A small-molecule ligand and the protein it binds are described below.
Small molecule (SMILES): OC[C@H]1O[C@@](CO)(O[C@H]2O[C@H](CO)[C@@H](O)[C@H](O)[C@H]2O)[C@@H](O)[C@@H]1O

Binding-site contacts:
Ligand atom O5 contacts residue GLU50 of chain 1.A at 3.2 Å (salt-bridge).
Ligand atom O3 contacts residue ARG10 of chain 1.A at 2.4 Å (salt-bridge).
Ligand atom C6 contacts residue GLU50 of chain 1.A at 3.1 Å.
Ligand atom O4 contacts residue ARG40 of chain 1.A at 3.4 Å (salt-bridge).
Ligand atom C4 contacts residue GLC1 of chain 1.E at 3.7 Å.
Ligand atom O4 contacts residue TYR8 of chain 1.A at 3.5 Å.
Ligand atom C1 contacts residue TYR48 of chain 1.A at 3.5 Å (hydrophobic).
Ligand atom O5 contacts residue TYR48 of chain 1.A at 3.6 Å.
Ligand atom C3 contacts residue ASP131 of chain 1.A at 3.5 Å.
Ligand atom O6 contacts residue GLC1 of chain 1.E at 2.5 Å (h-bond).
Ligand atom C2 contacts residue TYR48 of chain 1.A at 3.7 Å (hydrophobic).
Ligand atom C2 contacts residue ARG91 of chain 1.A at 3.6 Å.
Ligand atom C1 contacts residue ARG91 of chain 1.A at 3.2 Å.
Ligand atom C5 contacts residue PHE118 of chain 1.A at 3.6 Å (hydrophobic).
Ligand atom O6 contacts residue FRU2 of chain 1.E at 3.0 Å (h-bond).
Ligand atom O3 contacts residue ASP129 of chain 1.A at 2.8 Å (salt-bridge).
Ligand atom O1 contacts residue ARG91 of chain 1.A at 3.2 Å (salt-bridge).
Ligand atom C3 contacts residue ARG10 of chain 1.A at 3.3 Å.
Ligand atom C5 contacts residue GLU50 of chain 1.A at 3.7 Å.
Ligand atom C2 contacts residue ARG10 of chain 1.A at 3.0 Å.
Ligand atom O2 contacts residue ASP129 of chain 1.A at 3.3 Å (salt-bridge).
Ligand atom C6 contacts residue PHE118 of chain 1.A at 3.1 Å (hydrophobic).
Ligand atom O4 contacts residue ASP131 of chain 1.A at 2.9 Å (salt-bridge).
Ligand atom C4 contacts residue TYR8 of chain 1.A at 3.7 Å (hydrophobic).
Ligand atom O3 contacts residue ARG40 of chain 1.A at 2.7 Å (salt-bridge).
Ligand atom C5 contacts residue ARG91 of chain 1.A at 3.6 Å.
Ligand atom C4 contacts residue ASP131 of chain 1.A at 3.6 Å.
Ligand atom C3 contacts residue ASP129 of chain 1.A at 2.9 Å.
Ligand atom C1 contacts residue GLU50 of chain 1.A at 3.8 Å.
Ligand atom C2 contacts residue ASP129 of chain 1.A at 3.8 Å.
Ligand atom C6 contacts residue GLC1 of chain 1.E at 3.4 Å.
Ligand atom O4 contacts residue GLC1 of chain 1.E at 2.6 Å (h-bond).
Ligand atom O2 contacts residue ARG10 of chain 1.A at 2.8 Å (salt-bridge).
Ligand atom O5 contacts residue GLU50 of chain 1.A at 3.0 Å (salt-bridge).
Ligand atom O3 contacts residue TYR8 of chain 1.A at 3.4 Å (h-bond).
Ligand atom O6 contacts residue FRU2 of chain 1.E at 3.2 Å (h-bond).
Ligand atom O4 contacts residue PHE134 of chain 1.A at 3.7 Å.
Ligand atom O3 contacts residue ASP131 of chain 1.A at 2.8 Å (salt-bridge).
Ligand atom C6 contacts residue GLU50 of chain 1.A at 3.5 Å.
Ligand atom O5 contacts residue ARG91 of chain 1.A at 2.8 Å (salt-bridge).

Sequence of chain 1.A:
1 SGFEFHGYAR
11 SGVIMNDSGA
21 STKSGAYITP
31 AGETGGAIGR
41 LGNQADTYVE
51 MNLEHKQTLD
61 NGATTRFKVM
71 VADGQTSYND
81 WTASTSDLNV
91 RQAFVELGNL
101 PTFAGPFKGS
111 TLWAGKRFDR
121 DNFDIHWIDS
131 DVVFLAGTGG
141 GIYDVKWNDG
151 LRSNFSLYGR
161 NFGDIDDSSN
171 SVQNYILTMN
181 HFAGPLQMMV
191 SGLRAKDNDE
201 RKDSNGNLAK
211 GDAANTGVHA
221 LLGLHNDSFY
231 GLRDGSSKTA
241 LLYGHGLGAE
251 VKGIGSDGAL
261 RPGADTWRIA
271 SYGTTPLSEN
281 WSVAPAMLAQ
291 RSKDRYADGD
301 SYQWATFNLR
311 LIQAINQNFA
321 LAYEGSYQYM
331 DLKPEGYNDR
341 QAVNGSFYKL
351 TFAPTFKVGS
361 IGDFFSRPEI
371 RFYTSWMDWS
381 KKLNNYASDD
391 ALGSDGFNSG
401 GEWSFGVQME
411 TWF